Sequence of chain 1.B:
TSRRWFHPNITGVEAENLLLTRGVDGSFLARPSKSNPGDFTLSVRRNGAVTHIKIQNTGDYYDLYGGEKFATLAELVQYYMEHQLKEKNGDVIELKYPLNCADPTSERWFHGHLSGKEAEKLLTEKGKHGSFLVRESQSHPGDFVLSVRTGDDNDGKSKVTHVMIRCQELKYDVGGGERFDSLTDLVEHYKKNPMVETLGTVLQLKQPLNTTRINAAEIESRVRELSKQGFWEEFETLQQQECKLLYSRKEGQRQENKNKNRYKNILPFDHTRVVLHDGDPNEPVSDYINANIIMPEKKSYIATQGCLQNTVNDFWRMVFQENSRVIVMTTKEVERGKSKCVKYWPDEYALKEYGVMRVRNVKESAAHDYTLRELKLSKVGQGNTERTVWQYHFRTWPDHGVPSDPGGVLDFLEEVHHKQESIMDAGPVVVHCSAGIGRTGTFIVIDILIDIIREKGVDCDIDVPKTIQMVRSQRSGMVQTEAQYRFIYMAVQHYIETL

Binding-site contacts:
Ligand atom C28 contacts residue ARG125 of chain 1.B at 3.7 Å.
Ligand atom C26 contacts residue ASN231 of chain 1.B at 3.6 Å.
Ligand atom N22 contacts residue GLU124 of chain 1.B at 2.8 Å (salt-bridge).
Ligand atom C21 contacts residue PHE127 of chain 1.B at 3.6 Å (hydrophobic).
Ligand atom C5 contacts residue THR233 of chain 1.B at 3.6 Å.
Ligand atom N27 contacts residue LYS506 of chain 1.B at 3.6 Å.
Ligand atom C17 contacts residue HIS128 of chain 1.B at 3.6 Å.
Ligand atom C25 contacts residue ARG125 of chain 1.B at 3.7 Å.
Ligand atom C8 contacts residue ARG125 of chain 1.B at 3.5 Å.
Ligand atom C26 contacts residue LYS506 of chain 1.B at 3.4 Å.
Ligand atom N3 contacts residue ARG125 of chain 1.B at 2.8 Å (salt-bridge).
Ligand atom N12 contacts residue THR232 of chain 1.B at 3.3 Å (h-bond).
Ligand atom C5 contacts residue THR267 of chain 1.B at 3.5 Å.
Ligand atom N22 contacts residue THR122 of chain 1.B at 2.8 Å (h-bond).
Ligand atom C23 contacts residue THR122 of chain 1.B at 3.1 Å.
Ligand atom C9 contacts residue THR232 of chain 1.B at 3.6 Å.
Ligand atom C23 contacts residue PHE127 of chain 1.B at 3.5 Å (hydrophobic).
Ligand atom C4 contacts residue ARG125 of chain 1.B at 3.7 Å.
Ligand atom C17 contacts residue THR232 of chain 1.B at 3.4 Å.
Ligand atom C26 contacts residue ARG125 of chain 1.B at 3.4 Å.
Ligand atom N7 contacts residue ARG125 of chain 1.B at 3.5 Å (salt-bridge).
Ligand atom C20 contacts residue GLU263 of chain 1.B at 3.5 Å.
Ligand atom C6 contacts residue GLU264 of chain 1.B at 3.2 Å.
Ligand atom O19 contacts residue PHE127 of chain 1.B at 3.6 Å.
Ligand atom C26 contacts residue ASP503 of chain 1.B at 3.6 Å.
Ligand atom C29 contacts residue ARG125 of chain 1.B at 3.6 Å.
Ligand atom C21 contacts residue THR122 of chain 1.B at 3.3 Å.
Ligand atom C6 contacts residue THR267 of chain 1.B at 3.6 Å.
Ligand atom C1 contacts residue LEU268 of chain 1.B at 3.5 Å (hydrophobic).
Ligand atom C1 contacts residue PRO505 of chain 1.B at 3.4 Å (hydrophobic).
Ligand atom N22 contacts residue THR267 of chain 1.B at 3.7 Å.
Ligand atom C2 contacts residue ARG125 of chain 1.B at 3.7 Å.
Ligand atom C24 contacts residue ARG125 of chain 1.B at 3.5 Å.
Ligand atom N10 contacts residue THR233 of chain 1.B at 3.6 Å.
Ligand atom C16 contacts residue PHE127 of chain 1.B at 3.3 Å (hydrophobic).
Ligand atom N22 contacts residue PHE127 of chain 1.B at 2.9 Å (h-bond).
Ligand atom C21 contacts residue THR267 of chain 1.B at 3.7 Å.
Ligand atom C20 contacts residue THR122 of chain 1.B at 3.6 Å.
Ligand atom N27 contacts residue ARG125 of chain 1.B at 3.4 Å (salt-bridge).
Ligand atom C8 contacts residue THR232 of chain 1.B at 3.3 Å.

The protein below binds the small molecule below.
Small molecule (SMILES): C[C@@H]1OCC2(CCN(c3cnc4nc(Sc5ccnc(N)c5Cl)ccc4n3)CC2)[C@@H]1N